Binding-site contacts:
Ligand atom OAI contacts residue ARG480 of chain 1.A at 3.0 Å (salt-bridge).
Ligand atom OAL contacts residue FE1 of chain 1.D at 2.2 Å.
Ligand atom O8 contacts residue FE1 of chain 1.D at 2.0 Å.
Ligand atom CBN contacts residue FE1 of chain 1.D at 3.1 Å.
Ligand atom C4 contacts residue GLN482 of chain 1.A at 3.2 Å.
Ligand atom OAK contacts residue GLN482 of chain 1.A at 2.8 Å (h-bond).
Ligand atom O9 contacts residue GLY481 of chain 1.A at 3.0 Å (h-bond).
Ligand atom OAB contacts residue GLN219 of chain 1.A at 3.4 Å (h-bond).
Ligand atom CBN contacts residue GLY324 of chain 1.A at 3.4 Å.
Ligand atom C10 contacts residue GLN219 of chain 1.A at 3.3 Å.
Ligand atom CAV contacts residue ARG480 of chain 1.A at 3.4 Å.
Ligand atom CBI contacts residue GLN482 of chain 1.A at 3.5 Å.
Ligand atom O9 contacts residue SER479 of chain 1.A at 3.5 Å (h-bond).
Ligand atom NBC contacts residue GLN482 of chain 1.A at 3.1 Å (h-bond).
Ligand atom C3 contacts residue FE1 of chain 1.D at 3.0 Å.
Ligand atom O9 contacts residue ARG480 of chain 1.A at 3.4 Å.
Ligand atom OAL contacts residue GLY325 of chain 1.A at 3.3 Å (h-bond).
Ligand atom CBQ contacts residue GLN482 of chain 1.A at 3.1 Å.
Ligand atom OAK contacts residue FE1 of chain 1.D at 2.1 Å.
Ligand atom CBR contacts residue FE1 of chain 1.D at 2.9 Å.
Ligand atom OAK contacts residue GLY325 of chain 1.A at 3.3 Å (h-bond).
Ligand atom O9 contacts residue GLN482 of chain 1.A at 2.7 Å (h-bond).
Ligand atom OAH contacts residue GLN482 of chain 1.A at 3.5 Å.
Ligand atom C4 contacts residue FE1 of chain 1.D at 3.1 Å.
Ligand atom CBQ contacts residue GLY325 of chain 1.A at 3.2 Å.
Ligand atom CBT contacts residue GLN482 of chain 1.A at 3.4 Å.
Ligand atom CBO contacts residue FE1 of chain 1.D at 2.9 Å.
Ligand atom OAH contacts residue SER479 of chain 1.A at 2.7 Å (h-bond).
Ligand atom CBU contacts residue ARG480 of chain 1.A at 3.3 Å.
Ligand atom CAX contacts residue GLN219 of chain 1.A at 3.4 Å.
Ligand atom OAD contacts residue THR326 of chain 1.A at 2.8 Å.
Ligand atom O9 contacts residue FE1 of chain 1.D at 2.6 Å.
Ligand atom OAB contacts residue ASN270 of chain 1.A at 3.0 Å (h-bond).
Ligand atom CBQ contacts residue FE1 of chain 1.D at 3.0 Å.
Ligand atom OAH contacts residue GLY324 of chain 1.A at 3.3 Å.
Ligand atom C5 contacts residue GLN482 of chain 1.A at 3.2 Å.
Ligand atom C10 contacts residue LYS218 of chain 1.A at 3.3 Å.
Ligand atom OAI contacts residue FE1 of chain 1.D at 2.1 Å.
Ligand atom OAI contacts residue GLY324 of chain 1.A at 3.4 Å.
Ligand atom OAH contacts residue FE1 of chain 1.D at 2.5 Å.

This small molecule binds to this protein.
Small molecule (SMILES): CC(=O)NC[C@H]1CN(c2ccc(N3CCN(C(=O)OCn4cc(CNC(=O)[C@H](CNC(=O)[C@H](CNC(=O)CNC(=O)c5cccc(O)c5O)NC(=O)c5cccc(O)c5O)NC(=O)c5cccc(O)c5O)nn4)CC3)c(F)c2)C(=O)O1

Sequence of chain 1.A:
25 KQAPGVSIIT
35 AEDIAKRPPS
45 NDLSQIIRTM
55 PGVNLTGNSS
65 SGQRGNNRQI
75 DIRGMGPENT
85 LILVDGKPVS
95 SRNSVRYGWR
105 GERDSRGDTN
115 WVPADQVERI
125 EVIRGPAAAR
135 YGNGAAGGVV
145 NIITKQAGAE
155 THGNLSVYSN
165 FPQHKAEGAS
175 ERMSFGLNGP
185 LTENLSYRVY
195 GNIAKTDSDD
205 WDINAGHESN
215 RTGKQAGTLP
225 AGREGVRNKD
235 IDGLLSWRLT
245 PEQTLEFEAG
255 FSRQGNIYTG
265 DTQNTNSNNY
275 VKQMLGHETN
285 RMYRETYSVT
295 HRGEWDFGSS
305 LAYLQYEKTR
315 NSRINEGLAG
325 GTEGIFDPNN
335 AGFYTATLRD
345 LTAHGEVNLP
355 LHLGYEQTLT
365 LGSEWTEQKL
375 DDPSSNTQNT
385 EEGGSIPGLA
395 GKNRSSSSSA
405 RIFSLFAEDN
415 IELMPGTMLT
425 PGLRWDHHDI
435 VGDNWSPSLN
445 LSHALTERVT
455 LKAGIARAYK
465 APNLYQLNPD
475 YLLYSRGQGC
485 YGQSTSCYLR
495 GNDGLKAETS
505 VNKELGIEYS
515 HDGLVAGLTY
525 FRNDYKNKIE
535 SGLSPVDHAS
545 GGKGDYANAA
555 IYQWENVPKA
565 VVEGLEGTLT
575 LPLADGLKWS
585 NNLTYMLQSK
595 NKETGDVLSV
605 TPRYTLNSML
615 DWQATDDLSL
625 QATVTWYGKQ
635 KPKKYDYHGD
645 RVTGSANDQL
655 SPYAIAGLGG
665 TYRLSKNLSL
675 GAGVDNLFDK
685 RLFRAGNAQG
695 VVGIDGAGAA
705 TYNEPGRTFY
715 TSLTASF